Sequence of chain 1.A:
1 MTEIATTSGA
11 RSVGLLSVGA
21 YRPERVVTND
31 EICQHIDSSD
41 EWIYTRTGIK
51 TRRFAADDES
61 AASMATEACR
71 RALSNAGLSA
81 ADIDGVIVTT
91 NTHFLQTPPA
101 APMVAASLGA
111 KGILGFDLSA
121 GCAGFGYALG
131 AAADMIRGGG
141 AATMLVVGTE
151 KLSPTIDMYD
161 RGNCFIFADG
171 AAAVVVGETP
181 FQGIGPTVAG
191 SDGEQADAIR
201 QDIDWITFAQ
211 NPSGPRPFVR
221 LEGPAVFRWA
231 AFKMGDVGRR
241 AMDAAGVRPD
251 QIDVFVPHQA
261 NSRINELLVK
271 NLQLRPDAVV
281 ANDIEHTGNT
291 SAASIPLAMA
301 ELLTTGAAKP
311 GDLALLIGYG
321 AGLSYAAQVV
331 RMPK

A protein and the small-molecule ligand that binds it are described below.
Small molecule (SMILES): CCCCCCCCCCOC(=O)S

Binding-site contacts:
Ligand atom O1 contacts residue HIS258 of chain 1.A at 3.4 Å (h-bond).
Ligand atom S1 contacts residue HIS258 of chain 1.A at 3.6 Å.
Ligand atom C1 contacts residue PHE167 of chain 1.A at 4.1 Å (hydrophobic).
Ligand atom C10 contacts residue ARG46 of chain 1.A at 4.3 Å.
Ligand atom C1 contacts residue ASN289 of chain 1.A at 3.3 Å.
Ligand atom S1 contacts residue ALA321 of chain 1.A at 4.2 Å.
Ligand atom C6 contacts residue GLY223 of chain 1.A at 3.9 Å.
Ligand atom O1 contacts residue SER291 of chain 1.A at 4.1 Å.
Ligand atom C11 contacts residue TRP42 of chain 1.A at 4.0 Å (hydrophobic).
Ligand atom C2 contacts residue ASN289 of chain 1.A at 3.9 Å.
Ligand atom C2 contacts residue LEU221 of chain 1.A at 4.1 Å (hydrophobic).
Ligand atom O1 contacts residue CYS122 of chain 1.A at 3.6 Å (h-bond).
Ligand atom O1 contacts residue PHE167 of chain 1.A at 3.4 Å.
Ligand atom C7 contacts residue ASN261 of chain 1.A at 3.9 Å.
Ligand atom S1 contacts residue TYR319 of chain 1.A at 3.5 Å (h-bond).
Ligand atom C3 contacts residue ASN289 of chain 1.A at 4.2 Å.
Ligand atom C8 contacts residue ILE166 of chain 1.A at 4.2 Å (hydrophobic).
Ligand atom C4 contacts residue VAL226 of chain 1.A at 3.8 Å (hydrophobic).
Ligand atom C3 contacts residue ALA260 of chain 1.A at 4.2 Å (hydrophobic).
Ligand atom C4 contacts residue LEU221 of chain 1.A at 4.0 Å (hydrophobic).
Ligand atom C1 contacts residue MDX1 of chain 1.D at 3.7 Å.
Ligand atom O2 contacts residue LEU221 of chain 1.A at 3.8 Å.
Ligand atom O1 contacts residue MDX1 of chain 1.D at 3.2 Å.
Ligand atom C6 contacts residue LEU221 of chain 1.A at 4.3 Å (hydrophobic).
Ligand atom S1 contacts residue ILE199 of chain 1.A at 3.8 Å.
Ligand atom S1 contacts residue GLY320 of chain 1.A at 3.2 Å.
Ligand atom C2 contacts residue VAL226 of chain 1.A at 4.1 Å (hydrophobic).
Ligand atom C1 contacts residue HIS258 of chain 1.A at 3.7 Å.
Ligand atom C5 contacts residue LEU221 of chain 1.A at 4.3 Å (hydrophobic).
Ligand atom S1 contacts residue MDX1 of chain 1.D at 3.3 Å (h-bond).
Ligand atom O2 contacts residue ASN289 of chain 1.A at 3.5 Å (h-bond).
Ligand atom O2 contacts residue PHE167 of chain 1.A at 3.9 Å.
Ligand atom C3 contacts residue LEU221 of chain 1.A at 3.7 Å (hydrophobic).
Ligand atom C5 contacts residue ILE264 of chain 1.A at 4.2 Å (hydrophobic).
Ligand atom C5 contacts residue ASN261 of chain 1.A at 3.9 Å.
Ligand atom S1 contacts residue CYS122 of chain 1.A at 3.8 Å.
Ligand atom O1 contacts residue ASN289 of chain 1.A at 2.6 Å (h-bond).
Ligand atom C2 contacts residue ALA260 of chain 1.A at 3.6 Å (hydrophobic).
Ligand atom C9 contacts residue ASN261 of chain 1.A at 4.3 Å.
Ligand atom C1 contacts residue CYS122 of chain 1.A at 4.2 Å (hydrophobic).